Binding-site contacts:
Ligand atom C18 contacts residue LEU120 of chain 1.A at 4.2 Å (hydrophobic).
Ligand atom C5 contacts residue VAL329 of chain 1.A at 4.3 Å (hydrophobic).
Ligand atom C2 contacts residue LEU55 of chain 1.A at 3.4 Å (hydrophobic).
Ligand atom C4 contacts residue SER51 of chain 1.A at 4.3 Å.
Ligand atom C contacts residue ALA264 of chain 1.A at 3.9 Å (hydrophobic).
Ligand atom N contacts residue ALA264 of chain 1.A at 4.3 Å.
Ligand atom C contacts residue VAL329 of chain 1.A at 3.7 Å (hydrophobic).
Ligand atom C3 contacts residue GLY260 of chain 1.A at 3.2 Å.
Ligand atom C3 contacts residue LEU55 of chain 1.A at 3.5 Å (hydrophobic).
Ligand atom C contacts residue ILE52 of chain 1.A at 4.4 Å (hydrophobic).
Ligand atom C contacts residue VAL328 of chain 1.A at 3.9 Å (hydrophobic).
Ligand atom C2 contacts residue LEU261 of chain 1.A at 3.6 Å (hydrophobic).
Ligand atom N contacts residue VAL328 of chain 1.A at 3.0 Å.
Ligand atom C5 contacts residue ILE52 of chain 1.A at 3.5 Å (hydrophobic).
Ligand atom C1 contacts residue VAL329 of chain 1.A at 4.4 Å (hydrophobic).
Ligand atom C3 contacts residue SER51 of chain 1.A at 4.4 Å.
Ligand atom C3 contacts residue LEU261 of chain 1.A at 3.2 Å (hydrophobic).
Ligand atom C18 contacts residue ASN118 of chain 1.A at 3.7 Å.
Ligand atom C17 contacts residue ILE121 of chain 1.A at 4.0 Å (hydrophobic).
Ligand atom C4 contacts residue LEU261 of chain 1.A at 3.8 Å (hydrophobic).
Ligand atom C2 contacts residue GLY260 of chain 1.A at 4.1 Å.
Ligand atom C8 contacts residue VAL329 of chain 1.A at 3.4 Å (hydrophobic).
Ligand atom O3 contacts residue ASN118 of chain 1.A at 2.7 Å (h-bond).
Ligand atom C1 contacts residue LEU261 of chain 1.A at 3.9 Å (hydrophobic).
Ligand atom C4 contacts residue ALA264 of chain 1.A at 3.8 Å (hydrophobic).
Ligand atom C18 contacts residue ILE121 of chain 1.A at 4.2 Å (hydrophobic).
Ligand atom C8 contacts residue VAL328 of chain 1.A at 3.2 Å (hydrophobic).
Ligand atom O2 contacts residue ASN118 of chain 1.A at 4.0 Å.
Ligand atom C5 contacts residue ALA264 of chain 1.A at 3.3 Å (hydrophobic).
Ligand atom C17 contacts residue LEU261 of chain 1.A at 4.0 Å (hydrophobic).
Ligand atom C7 contacts residue VAL329 of chain 1.A at 4.2 Å (hydrophobic).
Ligand atom C4 contacts residue ILE52 of chain 1.A at 3.8 Å (hydrophobic).
Ligand atom C8 contacts residue LEU261 of chain 1.A at 4.5 Å (hydrophobic).
Ligand atom C7 contacts residue LEU261 of chain 1.A at 3.9 Å (hydrophobic).
Ligand atom C7 contacts residue VAL328 of chain 1.A at 4.2 Å (hydrophobic).
Ligand atom C4 contacts residue GLY260 of chain 1.A at 3.2 Å.
Ligand atom N contacts residue VAL329 of chain 1.A at 3.0 Å.
Ligand atom C5 contacts residue GLY260 of chain 1.A at 4.0 Å.
Ligand atom O3 contacts residue ILE121 of chain 1.A at 4.2 Å.
Ligand atom O2 contacts residue LEU120 of chain 1.A at 3.7 Å.

A small-molecule ligand and the protein it binds are described below.
Small molecule (SMILES): O=C(O)Cc1c[nH]c2ccccc12

Sequence of chain 1.A:
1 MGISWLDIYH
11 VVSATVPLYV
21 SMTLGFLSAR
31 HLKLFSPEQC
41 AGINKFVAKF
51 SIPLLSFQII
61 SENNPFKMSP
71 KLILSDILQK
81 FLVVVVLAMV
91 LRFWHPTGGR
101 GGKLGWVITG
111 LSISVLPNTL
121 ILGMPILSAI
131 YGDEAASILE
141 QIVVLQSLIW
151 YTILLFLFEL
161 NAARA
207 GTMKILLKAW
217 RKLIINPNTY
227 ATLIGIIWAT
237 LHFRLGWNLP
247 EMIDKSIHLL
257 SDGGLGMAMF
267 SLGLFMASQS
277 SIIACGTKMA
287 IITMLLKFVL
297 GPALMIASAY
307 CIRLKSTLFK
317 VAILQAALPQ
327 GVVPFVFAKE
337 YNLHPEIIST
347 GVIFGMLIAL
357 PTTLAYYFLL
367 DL